This small molecule binds to this protein.
Small molecule (SMILES): CC(=O)N[C@H]1[C@H](O[C@H]2[C@H](O)[C@@H](NC(C)=O)CO[C@@H]2CO)O[C@H](CO)[C@@H](O)[C@@H]1O

Sequence of chain 46.L:
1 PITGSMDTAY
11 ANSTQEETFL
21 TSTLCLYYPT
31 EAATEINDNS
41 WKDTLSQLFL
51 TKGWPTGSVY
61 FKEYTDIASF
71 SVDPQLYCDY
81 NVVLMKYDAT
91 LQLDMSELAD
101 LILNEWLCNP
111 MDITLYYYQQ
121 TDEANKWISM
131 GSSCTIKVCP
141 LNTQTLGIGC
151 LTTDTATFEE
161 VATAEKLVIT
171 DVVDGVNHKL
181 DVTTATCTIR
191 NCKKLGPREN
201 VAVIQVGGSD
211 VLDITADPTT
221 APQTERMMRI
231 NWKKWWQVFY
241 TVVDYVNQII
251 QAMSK

Binding-site contacts:
Ligand atom O7 contacts residue ASN12 of chain 46.L at 3.7 Å.
Ligand atom C1 contacts residue ASN12 of chain 46.L at 2.1 Å.
Ligand atom C7 contacts residue ASN12 of chain 46.L at 3.9 Å.
Ligand atom C2 contacts residue ASN12 of chain 46.L at 3.2 Å.
Ligand atom C5 contacts residue ASN12 of chain 46.L at 4.0 Å.
Ligand atom O5 contacts residue ASN12 of chain 46.L at 2.6 Å (h-bond).
Ligand atom N2 contacts residue ASN12 of chain 46.L at 3.8 Å.